Binding-site contacts:
Ligand atom C7 contacts residue TYR41 of chain 1.A at 3.7 Å (hydrophobic).
Ligand atom O2 contacts residue ASN184 of chain 1.A at 3.0 Å (h-bond).
Ligand atom C6 contacts residue NO91 of chain 1.I at 3.3 Å.
Ligand atom N1 contacts residue ZN1 of chain 1.D at 1.9 Å.
Ligand atom S contacts residue HIS90 of chain 1.A at 3.5 Å (h-bond).
Ligand atom N1 contacts residue HIS88 of chain 1.A at 3.3 Å (h-bond).
Ligand atom C5 contacts residue ZN1 of chain 1.C at 3.0 Å.
Ligand atom O3 contacts residue HIS90 of chain 1.A at 3.5 Å.
Ligand atom O2 contacts residue HIS90 of chain 1.A at 3.3 Å (h-bond).
Ligand atom O3 contacts residue ASP92 of chain 1.A at 3.5 Å (salt-bridge).
Ligand atom C1 contacts residue ZN1 of chain 1.C at 3.1 Å.
Ligand atom S contacts residue ZN1 of chain 1.C at 3.2 Å.
Ligand atom N1 contacts residue ASP92 of chain 1.A at 2.8 Å (salt-bridge).
Ligand atom N1 contacts residue HIS153 of chain 1.A at 3.4 Å (h-bond).
Ligand atom C3 contacts residue NO91 of chain 1.I at 3.5 Å.
Ligand atom O2 contacts residue HIS153 of chain 1.A at 3.1 Å.
Ligand atom N1 contacts residue ZN1 of chain 1.C at 2.3 Å.
Ligand atom C4 contacts residue HIS214 of chain 1.A at 3.4 Å.
Ligand atom O5 contacts residue HIS153 of chain 1.A at 3.2 Å.
Ligand atom C6 contacts residue TRP61 of chain 1.A at 3.5 Å (hydrophobic).
Ligand atom C2 contacts residue HIS214 of chain 1.A at 3.2 Å.
Ligand atom O3 contacts residue NO91 of chain 1.I at 3.7 Å.
Ligand atom O1 contacts residue HIS214 of chain 1.A at 3.6 Å.
Ligand atom O1 contacts residue NO91 of chain 1.I at 3.1 Å.
Ligand atom O2 contacts residue NO91 of chain 1.I at 3.5 Å (h-bond).
Ligand atom C5 contacts residue HIS214 of chain 1.A at 3.3 Å.
Ligand atom C2 contacts residue ZN1 of chain 1.C at 3.1 Å.
Ligand atom O5 contacts residue HIS214 of chain 1.A at 2.9 Å (h-bond).
Ligand atom C1 contacts residue NO91 of chain 1.I at 3.4 Å.
Ligand atom S contacts residue ZN1 of chain 1.D at 2.9 Å.
Ligand atom O3 contacts residue ZN1 of chain 1.D at 3.6 Å.
Ligand atom C4 contacts residue NO91 of chain 1.I at 3.5 Å.
Ligand atom O5 contacts residue CYS172 of chain 1.A at 3.4 Å (h-bond).
Ligand atom O2 contacts residue ZN1 of chain 1.D at 2.9 Å.
Ligand atom O4 contacts residue ARG179 of chain 1.A at 2.6 Å (salt-bridge).
Ligand atom N1 contacts residue HIS90 of chain 1.A at 3.2 Å (h-bond).
Ligand atom C5 contacts residue HIS153 of chain 1.A at 3.7 Å.
Ligand atom S contacts residue ASP92 of chain 1.A at 3.7 Å.
Ligand atom C1 contacts residue HIS214 of chain 1.A at 3.7 Å.
Ligand atom O5 contacts residue ZN1 of chain 1.C at 2.1 Å.

The small molecule below binds the protein below.
Small molecule (SMILES): Cc1oc(C)c(S(N)(=O)=O)c1C(=O)O

Sequence of chain 1.A:
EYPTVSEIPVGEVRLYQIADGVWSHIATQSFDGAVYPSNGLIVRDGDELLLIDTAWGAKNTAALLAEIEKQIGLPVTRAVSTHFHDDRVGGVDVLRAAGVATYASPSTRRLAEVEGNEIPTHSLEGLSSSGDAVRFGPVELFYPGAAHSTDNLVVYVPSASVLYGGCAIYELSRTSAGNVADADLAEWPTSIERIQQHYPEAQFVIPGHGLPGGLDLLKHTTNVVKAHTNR